Binding-site contacts:
Ligand atom O7 contacts residue ASN134 of chain 1.C at 3.4 Å (h-bond).
Ligand atom C7 contacts residue ASN134 of chain 1.C at 3.2 Å.
Ligand atom C2 contacts residue ASN134 of chain 1.C at 2.6 Å.
Ligand atom C3 contacts residue ASN134 of chain 1.C at 3.9 Å.
Ligand atom C5 contacts residue ASN134 of chain 1.C at 3.7 Å.
Ligand atom C8 contacts residue PHE133 of chain 1.C at 3.6 Å (hydrophobic).
Ligand atom O7 contacts residue PHE133 of chain 1.C at 4.4 Å.
Ligand atom O5 contacts residue ASN134 of chain 1.C at 2.5 Å (h-bond).
Ligand atom C7 contacts residue PHE133 of chain 1.C at 4.3 Å (hydrophobic).
Ligand atom C8 contacts residue ASN134 of chain 1.C at 4.3 Å.
Ligand atom N2 contacts residue ASN134 of chain 1.C at 2.9 Å (h-bond).
Ligand atom C4 contacts residue ASN134 of chain 1.C at 4.3 Å.
Ligand atom C1 contacts residue ASN134 of chain 1.C at 1.5 Å.

Sequence of chain 1.C:
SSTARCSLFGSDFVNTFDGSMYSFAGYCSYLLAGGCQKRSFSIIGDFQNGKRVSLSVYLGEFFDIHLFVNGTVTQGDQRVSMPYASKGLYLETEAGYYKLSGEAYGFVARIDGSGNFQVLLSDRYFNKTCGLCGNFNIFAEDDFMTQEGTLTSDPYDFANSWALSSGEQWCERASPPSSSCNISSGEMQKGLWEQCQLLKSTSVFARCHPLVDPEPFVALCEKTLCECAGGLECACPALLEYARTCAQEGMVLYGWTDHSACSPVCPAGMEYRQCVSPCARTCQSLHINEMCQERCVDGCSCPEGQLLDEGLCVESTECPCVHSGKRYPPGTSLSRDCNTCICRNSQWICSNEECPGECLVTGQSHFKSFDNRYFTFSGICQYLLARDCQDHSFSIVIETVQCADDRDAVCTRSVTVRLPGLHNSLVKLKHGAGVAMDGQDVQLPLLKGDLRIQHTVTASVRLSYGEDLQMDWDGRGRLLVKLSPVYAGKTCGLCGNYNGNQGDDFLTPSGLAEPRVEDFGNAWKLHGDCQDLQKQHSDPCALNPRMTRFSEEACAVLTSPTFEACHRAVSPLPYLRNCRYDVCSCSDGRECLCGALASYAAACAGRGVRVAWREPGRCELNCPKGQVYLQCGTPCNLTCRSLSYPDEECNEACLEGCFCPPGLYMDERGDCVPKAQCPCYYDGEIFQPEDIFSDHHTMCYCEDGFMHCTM

This small molecule binds to this protein.
Small molecule (SMILES): CC(=O)N[C@@H]1[C@@H](O)[C@H](O)[C@@H](CO)O[C@H]1O